Binding-site contacts:
Ligand atom N12 contacts residue SER38 of chain 1.A at 4.5 Å.
Ligand atom CL2 contacts residue ILE217 of chain 1.A at 3.8 Å.
Ligand atom C5 contacts residue GLY80 of chain 1.A at 3.5 Å.
Ligand atom N11 contacts residue ASP35 of chain 1.A at 2.8 Å (salt-bridge).
Ligand atom C7 contacts residue THR222 of chain 1.A at 4.4 Å.
Ligand atom C6 contacts residue THR222 of chain 1.A at 4.3 Å.
Ligand atom N12 contacts residue GLY221 of chain 1.A at 4.3 Å.
Ligand atom C4 contacts residue ILE300 of chain 1.A at 3.3 Å (hydrophobic).
Ligand atom CL2 contacts residue PHE194 of chain 1.A at 3.4 Å.
Ligand atom C3 contacts residue ILE300 of chain 1.A at 3.9 Å (hydrophobic).
Ligand atom C8 contacts residue THR222 of chain 1.A at 3.6 Å.
Ligand atom C10 contacts residue SER38 of chain 1.A at 4.5 Å.
Ligand atom C4 contacts residue GLY80 of chain 1.A at 4.5 Å.
Ligand atom C10 contacts residue ASP219 of chain 1.A at 3.8 Å.
Ligand atom C5 contacts residue ILE300 of chain 1.A at 4.0 Å (hydrophobic).
Ligand atom N11 contacts residue TYR79 of chain 1.A at 3.4 Å.
Ligand atom N12 contacts residue GLY37 of chain 1.A at 3.5 Å.
Ligand atom C8 contacts residue ILE304 of chain 1.A at 4.3 Å (hydrophobic).
Ligand atom N12 contacts residue ASP35 of chain 1.A at 2.9 Å (salt-bridge).
Ligand atom C10 contacts residue TYR79 of chain 1.A at 4.4 Å (hydrophobic).
Ligand atom C3 contacts residue ILE302 of chain 1.A at 4.1 Å (hydrophobic).
Ligand atom C6 contacts residue ILE304 of chain 1.A at 3.7 Å (hydrophobic).
Ligand atom N11 contacts residue GLY37 of chain 1.A at 3.6 Å (h-bond).
Ligand atom N12 contacts residue THR222 of chain 1.A at 4.0 Å.
Ligand atom C10 contacts residue ASP35 of chain 1.A at 3.6 Å.
Ligand atom C7 contacts residue ASP219 of chain 1.A at 4.3 Å.
Ligand atom C6 contacts residue GLY80 of chain 1.A at 3.5 Å.
Ligand atom C3 contacts residue ILE304 of chain 1.A at 4.3 Å (hydrophobic).
Ligand atom C10 contacts residue GLY37 of chain 1.A at 3.5 Å.
Ligand atom C4 contacts residue ILE304 of chain 1.A at 4.2 Å (hydrophobic).
Ligand atom C8 contacts residue ASP219 of chain 1.A at 3.0 Å.
Ligand atom C5 contacts residue ILE304 of chain 1.A at 4.0 Å (hydrophobic).
Ligand atom S9 contacts residue GLY37 of chain 1.A at 4.1 Å.
Ligand atom S9 contacts residue GLY80 of chain 1.A at 4.4 Å.
Ligand atom N12 contacts residue ASP219 of chain 1.A at 2.8 Å (salt-bridge).
Ligand atom C7 contacts residue ILE304 of chain 1.A at 3.7 Å (hydrophobic).
Ligand atom N11 contacts residue SER38 of chain 1.A at 3.6 Å.
Ligand atom S9 contacts residue ASP219 of chain 1.A at 4.2 Å.
Ligand atom C1 contacts residue ILE304 of chain 1.A at 4.0 Å (hydrophobic).

Sequence of chain 1.A:
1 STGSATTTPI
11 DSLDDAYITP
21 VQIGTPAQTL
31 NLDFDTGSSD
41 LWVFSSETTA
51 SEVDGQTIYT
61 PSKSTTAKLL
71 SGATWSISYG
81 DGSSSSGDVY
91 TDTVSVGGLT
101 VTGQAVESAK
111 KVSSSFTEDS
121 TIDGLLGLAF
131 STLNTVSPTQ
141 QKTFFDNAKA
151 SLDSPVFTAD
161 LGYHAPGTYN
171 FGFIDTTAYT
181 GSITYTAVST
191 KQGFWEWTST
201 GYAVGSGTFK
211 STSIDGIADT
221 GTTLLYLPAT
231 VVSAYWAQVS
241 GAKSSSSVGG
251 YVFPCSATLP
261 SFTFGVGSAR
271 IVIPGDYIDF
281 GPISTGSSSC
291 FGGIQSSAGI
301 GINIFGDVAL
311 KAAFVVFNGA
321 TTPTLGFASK

A small-molecule ligand and the protein it binds are described below.
Small molecule (SMILES): [H]/N=C(\N)SCc1ccccc1Cl